Sequence of chain 1.Z:
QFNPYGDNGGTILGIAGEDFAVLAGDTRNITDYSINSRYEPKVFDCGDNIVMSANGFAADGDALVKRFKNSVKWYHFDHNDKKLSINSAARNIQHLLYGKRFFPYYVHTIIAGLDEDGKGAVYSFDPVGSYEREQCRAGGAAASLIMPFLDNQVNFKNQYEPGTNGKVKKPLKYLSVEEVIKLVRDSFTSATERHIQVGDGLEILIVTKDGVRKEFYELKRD

Binding-site contacts:
Ligand atom O48 contacts residue THR1 of chain 1.Y at 2.3 Å (h-bond).
Ligand atom O40 contacts residue THR21 of chain 1.Y at 3.0 Å (h-bond).
Ligand atom C5 contacts residue ALA22 of chain 1.Y at 3.6 Å (hydrophobic).
Ligand atom C42 contacts residue GLY47 of chain 1.Y at 3.7 Å.
Ligand atom C59 contacts residue THR1 of chain 1.Y at 2.5 Å.
Ligand atom C18 contacts residue VAL128 of chain 1.Z at 3.7 Å (hydrophobic).
Ligand atom C42 contacts residue THR1 of chain 1.Y at 2.3 Å.
Ligand atom O48 contacts residue MES1 of chain 1.PA at 2.7 Å (h-bond).
Ligand atom C23 contacts residue THR21 of chain 1.Y at 3.6 Å.
Ligand atom C38 contacts residue GLY47 of chain 1.Y at 3.7 Å.
Ligand atom C47 contacts residue THR1 of chain 1.Y at 1.4 Å.
Ligand atom C12 contacts residue ASP126 of chain 1.Z at 3.1 Å.
Ligand atom O48 contacts residue GLY47 of chain 1.Y at 3.2 Å (h-bond).
Ligand atom C2 contacts residue HIS108 of chain 1.Z at 3.5 Å.
Ligand atom N41 contacts residue GLY47 of chain 1.Y at 2.8 Å (h-bond).
Ligand atom C43 contacts residue THR1 of chain 1.Y at 2.6 Å.
Ligand atom O60 contacts residue THR1 of chain 1.Y at 3.0 Å (h-bond).
Ligand atom O29 contacts residue SER49 of chain 1.Y at 3.0 Å (h-bond).
Ligand atom C44 contacts residue THR1 of chain 1.Y at 3.6 Å.
Ligand atom C51 contacts residue TYR170 of chain 1.Y at 3.5 Å (hydrophobic).
Ligand atom O40 contacts residue ALA20 of chain 1.Y at 3.4 Å.
Ligand atom N30 contacts residue THR21 of chain 1.Y at 2.9 Å (h-bond).
Ligand atom C11 contacts residue ASP126 of chain 1.Z at 3.4 Å.
Ligand atom C58 contacts residue ARG19 of chain 1.Y at 3.1 Å.
Ligand atom O60 contacts residue MES1 of chain 1.PA at 2.7 Å (h-bond).
Ligand atom O9 contacts residue PRO127 of chain 1.Z at 3.2 Å.
Ligand atom C51 contacts residue THR1 of chain 1.Y at 1.5 Å.
Ligand atom N41 contacts residue THR1 of chain 1.Y at 3.6 Å.
Ligand atom C39 contacts residue GLY47 of chain 1.Y at 3.5 Å.
Ligand atom C58 contacts residue THR1 of chain 1.Y at 2.5 Å.
Ligand atom C43 contacts residue GLY47 of chain 1.Y at 3.3 Å.
Ligand atom O1 contacts residue HIS108 of chain 1.Z at 3.3 Å.
Ligand atom C58 contacts residue LYS33 of chain 1.Y at 3.4 Å.
Ligand atom C28 contacts residue THR21 of chain 1.Y at 3.7 Å.
Ligand atom C31 contacts residue GLY47 of chain 1.Y at 3.3 Å.
Ligand atom C3 contacts residue HIS108 of chain 1.Z at 3.3 Å.
Ligand atom N22 contacts residue ASP126 of chain 1.Z at 3.3 Å (salt-bridge).
Ligand atom C27 contacts residue ALA27 of chain 1.Y at 3.5 Å (hydrophobic).
Ligand atom C58 contacts residue TYR170 of chain 1.Y at 3.1 Å (hydrophobic).
Ligand atom C16 contacts residue ARG101 of chain 1.Z at 3.7 Å.

A small-molecule ligand and the protein it binds are described below.
Small molecule (SMILES): CC(C)C[C@H](NC(=O)[C@H](CCc1ccccc1)NC(=O)CN1CCOCC1)C(=O)N[C@@H](Cc1ccccc1)C(=O)N[C@@H](CC(C)C)[C@@H](O)[C@H](C)CO

Sequence of chain 1.Y:
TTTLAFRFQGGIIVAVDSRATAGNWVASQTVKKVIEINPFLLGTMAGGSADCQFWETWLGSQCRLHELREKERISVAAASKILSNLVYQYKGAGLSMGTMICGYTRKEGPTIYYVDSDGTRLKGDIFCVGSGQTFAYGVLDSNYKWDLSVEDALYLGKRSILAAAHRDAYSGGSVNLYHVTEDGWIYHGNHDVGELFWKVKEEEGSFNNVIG